A protein and the small-molecule ligand that binds it are described below.
Small molecule (SMILES): OC[C@H]1O[C@@H](c2nc(-c3ccc(O)cc3)n[nH]2)[C@H](O)[C@@H](O)[C@@H]1O

Sequence of chain 2.A:
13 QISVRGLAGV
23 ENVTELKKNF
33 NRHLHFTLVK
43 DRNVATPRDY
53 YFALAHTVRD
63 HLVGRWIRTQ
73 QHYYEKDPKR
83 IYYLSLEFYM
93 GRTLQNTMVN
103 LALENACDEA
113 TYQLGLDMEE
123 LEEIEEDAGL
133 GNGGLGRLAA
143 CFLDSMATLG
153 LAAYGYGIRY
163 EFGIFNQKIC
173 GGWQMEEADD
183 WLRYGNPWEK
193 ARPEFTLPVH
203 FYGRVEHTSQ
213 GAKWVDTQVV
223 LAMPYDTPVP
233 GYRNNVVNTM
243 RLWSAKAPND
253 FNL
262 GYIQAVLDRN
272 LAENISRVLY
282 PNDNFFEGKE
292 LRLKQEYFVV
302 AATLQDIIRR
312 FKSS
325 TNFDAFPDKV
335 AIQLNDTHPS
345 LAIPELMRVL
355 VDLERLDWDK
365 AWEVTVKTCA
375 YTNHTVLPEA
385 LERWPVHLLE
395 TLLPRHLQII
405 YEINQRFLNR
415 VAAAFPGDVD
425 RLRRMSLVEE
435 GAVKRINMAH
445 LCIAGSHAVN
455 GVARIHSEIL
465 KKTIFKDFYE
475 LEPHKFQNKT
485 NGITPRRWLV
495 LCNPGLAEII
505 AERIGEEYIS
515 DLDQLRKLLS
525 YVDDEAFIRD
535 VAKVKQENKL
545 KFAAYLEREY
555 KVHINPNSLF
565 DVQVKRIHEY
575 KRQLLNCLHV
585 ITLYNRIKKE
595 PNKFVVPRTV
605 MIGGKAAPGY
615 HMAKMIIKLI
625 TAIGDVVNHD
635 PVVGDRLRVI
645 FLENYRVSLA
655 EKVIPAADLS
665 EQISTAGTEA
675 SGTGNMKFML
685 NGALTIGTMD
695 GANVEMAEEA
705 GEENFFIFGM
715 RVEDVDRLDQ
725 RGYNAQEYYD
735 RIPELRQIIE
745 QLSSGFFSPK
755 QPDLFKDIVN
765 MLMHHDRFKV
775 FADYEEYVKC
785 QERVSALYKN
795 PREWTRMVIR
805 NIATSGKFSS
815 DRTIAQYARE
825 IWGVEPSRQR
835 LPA

Binding-site contacts:
Ligand atom O5 contacts residue LEU137 of chain 2.A at 3.8 Å.
Ligand atom O3 contacts residue ALA674 of chain 2.A at 3.2 Å (h-bond).
Ligand atom O12 contacts residue ASN283 of chain 2.A at 3.6 Å (h-bond).
Ligand atom N3 contacts residue HIS378 of chain 2.A at 3.6 Å.
Ligand atom O2 contacts residue TYR574 of chain 2.A at 3.1 Å (h-bond).
Ligand atom C8 contacts residue HIS342 of chain 2.A at 3.7 Å.
Ligand atom C6 contacts residue HIS378 of chain 2.A at 3.6 Å.
Ligand atom C9 contacts residue ASN283 of chain 2.A at 3.8 Å.
Ligand atom C1A contacts residue HIS378 of chain 2.A at 3.7 Å.
Ligand atom C4A contacts residue ASN285 of chain 2.A at 3.6 Å.
Ligand atom C6A contacts residue ASN285 of chain 2.A at 3.5 Å.
Ligand atom O3 contacts residue GLY676 of chain 2.A at 3.1 Å (h-bond).
Ligand atom O4 contacts residue SER675 of chain 2.A at 3.6 Å.
Ligand atom N5 contacts residue LEU137 of chain 2.A at 3.7 Å.
Ligand atom C4 contacts residue GLY676 of chain 2.A at 3.8 Å.
Ligand atom O3 contacts residue SER675 of chain 2.A at 3.0 Å (h-bond).
Ligand atom N5 contacts residue ASN285 of chain 2.A at 3.5 Å (h-bond).
Ligand atom C11 contacts residue ASN285 of chain 2.A at 3.7 Å.
Ligand atom C5 contacts residue LEU137 of chain 2.A at 3.8 Å (hydrophobic).
Ligand atom N2 contacts residue HIS378 of chain 2.A at 2.7 Å (h-bond).
Ligand atom O2 contacts residue GLU673 of chain 2.A at 3.2 Å (salt-bridge).
Ligand atom O6 contacts residue HIS378 of chain 2.A at 2.7 Å (h-bond).
Ligand atom C9 contacts residue HIS342 of chain 2.A at 3.7 Å.
Ligand atom C3 contacts residue GLU673 of chain 2.A at 3.4 Å.
Ligand atom C6 contacts residue ASN485 of chain 2.A at 3.4 Å.
Ligand atom C1A contacts residue ASN285 of chain 2.A at 3.5 Å.
Ligand atom O2 contacts residue ASN285 of chain 2.A at 2.9 Å (h-bond).
Ligand atom O6 contacts residue ASN485 of chain 2.A at 2.8 Å (h-bond).
Ligand atom C7 contacts residue ASN285 of chain 2.A at 3.5 Å.
Ligand atom N2 contacts residue ASN285 of chain 2.A at 3.6 Å (h-bond).
Ligand atom C10 contacts residue ASN283 of chain 2.A at 3.4 Å.
Ligand atom O3 contacts residue GLU673 of chain 2.A at 2.8 Å (salt-bridge).
Ligand atom C2 contacts residue HIS378 of chain 2.A at 3.6 Å.
Ligand atom O4 contacts residue GLY676 of chain 2.A at 2.9 Å (h-bond).
Ligand atom O5 contacts residue HIS378 of chain 2.A at 3.7 Å.
Ligand atom O4 contacts residue ASN485 of chain 2.A at 3.6 Å (h-bond).
Ligand atom N3 contacts residue THR379 of chain 2.A at 3.8 Å.
Ligand atom N3 contacts residue ASN285 of chain 2.A at 3.7 Å.
Ligand atom O12 contacts residue PHE286 of chain 2.A at 3.7 Å.
Ligand atom C8 contacts residue ASN285 of chain 2.A at 3.8 Å.